Sequence of chain 1.A:
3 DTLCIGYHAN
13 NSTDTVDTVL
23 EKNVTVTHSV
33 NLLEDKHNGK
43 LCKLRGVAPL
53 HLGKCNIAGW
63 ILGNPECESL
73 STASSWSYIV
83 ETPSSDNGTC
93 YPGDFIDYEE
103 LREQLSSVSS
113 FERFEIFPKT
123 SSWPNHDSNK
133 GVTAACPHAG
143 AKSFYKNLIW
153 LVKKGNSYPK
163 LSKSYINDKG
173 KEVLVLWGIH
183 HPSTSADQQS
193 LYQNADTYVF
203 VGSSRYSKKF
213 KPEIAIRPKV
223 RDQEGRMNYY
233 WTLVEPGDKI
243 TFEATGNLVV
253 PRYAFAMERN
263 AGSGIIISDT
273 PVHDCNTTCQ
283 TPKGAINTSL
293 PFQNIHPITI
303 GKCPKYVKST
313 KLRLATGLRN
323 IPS

The small molecule below binds the protein below.
Small molecule (SMILES): CC(=O)N[C@H]1[C@H](O[C@H]2[C@H](O)[C@@H](NC(C)=O)CO[C@@H]2CO)O[C@H](CO)[C@@H](O)[C@@H]1O

Binding-site contacts:
Ligand atom O5 contacts residue THR279 of chain 1.A at 3.8 Å.
Ligand atom C4 contacts residue ASN278 of chain 1.A at 4.1 Å.
Ligand atom O5 contacts residue ASN278 of chain 1.A at 2.4 Å (h-bond).
Ligand atom C6 contacts residue THR280 of chain 1.A at 4.1 Å.
Ligand atom C8 contacts residue GLY48 of chain 1.A at 3.8 Å.
Ligand atom C3 contacts residue ASN278 of chain 1.A at 3.8 Å.
Ligand atom N2 contacts residue ASN278 of chain 1.A at 2.9 Å (h-bond).
Ligand atom C7 contacts residue ASN278 of chain 1.A at 3.4 Å.
Ligand atom C7 contacts residue THR280 of chain 1.A at 4.5 Å.
Ligand atom O5 contacts residue THR280 of chain 1.A at 3.4 Å (h-bond).
Ligand atom O7 contacts residue ASN278 of chain 1.A at 3.6 Å.
Ligand atom C8 contacts residue THR290 of chain 1.A at 3.8 Å.
Ligand atom O7 contacts residue THR290 of chain 1.A at 4.4 Å.
Ligand atom C1 contacts residue THR279 of chain 1.A at 4.2 Å.
Ligand atom C2 contacts residue ASN278 of chain 1.A at 2.4 Å.
Ligand atom C6 contacts residue ASN278 of chain 1.A at 3.6 Å.
Ligand atom C8 contacts residue ASN278 of chain 1.A at 4.1 Å.
Ligand atom C1 contacts residue ASN278 of chain 1.A at 1.5 Å.
Ligand atom C5 contacts residue THR280 of chain 1.A at 3.5 Å.
Ligand atom C1 contacts residue ARG47 of chain 1.A at 4.4 Å.
Ligand atom O7 contacts residue THR280 of chain 1.A at 3.6 Å (h-bond).
Ligand atom N2 contacts residue GLY48 of chain 1.A at 4.2 Å.
Ligand atom C5 contacts residue ASN278 of chain 1.A at 3.4 Å.